A protein and the small-molecule ligand that binds it are described below.
Small molecule (SMILES): CC(=O)N[C@H]1[C@H](O[C@H]2[C@H](O)[C@@H](NC(C)=O)CO[C@@H]2CO)O[C@H](CO)[C@@H](O[C@@H]2O[C@H](CO[C@H]3O[C@H](CO)[C@@H](O)[C@H](O)[C@@H]3O)[C@@H](O)[C@H](O)[C@@H]2O)[C@@H]1O

Sequence of chain 1.C:
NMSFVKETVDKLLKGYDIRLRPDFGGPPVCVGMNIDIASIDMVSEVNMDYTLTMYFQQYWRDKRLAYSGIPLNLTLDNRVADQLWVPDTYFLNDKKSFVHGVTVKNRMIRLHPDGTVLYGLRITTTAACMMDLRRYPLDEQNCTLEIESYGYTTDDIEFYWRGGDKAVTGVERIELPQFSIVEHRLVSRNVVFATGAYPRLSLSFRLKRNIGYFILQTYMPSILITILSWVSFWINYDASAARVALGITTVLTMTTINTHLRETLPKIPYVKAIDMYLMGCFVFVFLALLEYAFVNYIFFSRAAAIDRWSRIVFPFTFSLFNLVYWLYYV

Binding-site contacts:
Ligand atom C1 contacts residue SER211 of chain 1.C at 4.0 Å.
Ligand atom C7 contacts residue ARG192 of chain 1.C at 3.4 Å.
Ligand atom C8 contacts residue ARG213 of chain 1.C at 3.8 Å.
Ligand atom C8 contacts residue ARG192 of chain 1.C at 4.1 Å.
Ligand atom C3 contacts residue SER211 of chain 1.C at 3.9 Å.
Ligand atom O5 contacts residue ASN149 of chain 1.C at 2.4 Å (h-bond).
Ligand atom C8 contacts residue GLU190 of chain 1.C at 4.4 Å.
Ligand atom O2 contacts residue ARG196 of chain 1.C at 4.2 Å.
Ligand atom O7 contacts residue SER209 of chain 1.C at 4.2 Å.
Ligand atom N2 contacts residue SER211 of chain 1.C at 3.5 Å.
Ligand atom O6 contacts residue ARG196 of chain 1.C at 4.2 Å.
Ligand atom C1 contacts residue ASN149 of chain 1.C at 1.6 Å.
Ligand atom O3 contacts residue ARG192 of chain 1.C at 2.9 Å (salt-bridge).
Ligand atom O5 contacts residue VAL194 of chain 1.C at 4.2 Å.
Ligand atom O7 contacts residue ARG196 of chain 1.C at 4.3 Å.
Ligand atom C3 contacts residue ASN149 of chain 1.C at 4.0 Å.
Ligand atom O6 contacts residue ARG192 of chain 1.C at 3.4 Å.
Ligand atom C8 contacts residue ARG196 of chain 1.C at 3.9 Å.
Ligand atom C2 contacts residue VAL194 of chain 1.C at 4.3 Å (hydrophobic).
Ligand atom C3 contacts residue ARG192 of chain 1.C at 4.2 Å.
Ligand atom C2 contacts residue ARG196 of chain 1.C at 4.4 Å.
Ligand atom C2 contacts residue ASN149 of chain 1.C at 2.7 Å.
Ligand atom C7 contacts residue ARG213 of chain 1.C at 4.2 Å.
Ligand atom C7 contacts residue ARG196 of chain 1.C at 4.1 Å.
Ligand atom O6 contacts residue VAL194 of chain 1.C at 3.6 Å.
Ligand atom N2 contacts residue ASN149 of chain 1.C at 3.2 Å (h-bond).
Ligand atom C2 contacts residue SER211 of chain 1.C at 4.1 Å.
Ligand atom O5 contacts residue VAL194 of chain 1.C at 4.1 Å.
Ligand atom O7 contacts residue ARG192 of chain 1.C at 2.4 Å (salt-bridge).
Ligand atom C6 contacts residue SER195 of chain 1.C at 3.5 Å.
Ligand atom O6 contacts residue SER195 of chain 1.C at 4.2 Å.
Ligand atom O7 contacts residue ARG213 of chain 1.C at 4.4 Å.
Ligand atom C1 contacts residue ARG196 of chain 1.C at 3.7 Å.
Ligand atom C7 contacts residue ASN149 of chain 1.C at 4.2 Å.
Ligand atom C5 contacts residue ASN149 of chain 1.C at 3.8 Å.
Ligand atom O3 contacts residue VAL194 of chain 1.C at 4.0 Å.
Ligand atom C7 contacts residue SER211 of chain 1.C at 4.4 Å.
Ligand atom N2 contacts residue ARG192 of chain 1.C at 4.2 Å.
Ligand atom C1 contacts residue THR151 of chain 1.C at 4.2 Å.
Ligand atom C6 contacts residue ARG192 of chain 1.C at 4.1 Å.